A small-molecule ligand and the protein it binds are described below.
Small molecule (SMILES): CC(N=[N+]=N)C(=O)NC[C@H]1O[C@@H](n2ccc(=O)[nH]c2=O)[C@H](O)[C@@H]1O

Binding-site contacts:
Ligand atom N2 contacts residue ILE123 of chain 1.A at 2.7 Å (h-bond).
Ligand atom O5 contacts residue ASP213 of chain 1.A at 2.9 Å (salt-bridge).
Ligand atom N1 contacts residue TRP181 of chain 1.A at 3.8 Å.
Ligand atom C10 contacts residue MN1 of chain 1.D at 2.9 Å.
Ligand atom O2 contacts residue LYS124 of chain 1.A at 3.7 Å.
Ligand atom NAX contacts residue TRP181 of chain 1.A at 3.0 Å.
Ligand atom O4 contacts residue PHE121 of chain 1.A at 2.6 Å (h-bond).
Ligand atom C8 contacts residue ASP211 of chain 1.A at 3.8 Å.
Ligand atom O6 contacts residue MN1 of chain 1.D at 2.0 Å.
Ligand atom N5 contacts residue TRP181 of chain 1.A at 3.2 Å.
Ligand atom N2 contacts residue TYR126 of chain 1.A at 3.2 Å.
Ligand atom O1 contacts residue TYR126 of chain 1.A at 3.5 Å.
Ligand atom O2 contacts residue TYR126 of chain 1.A at 3.5 Å.
Ligand atom O5 contacts residue ASP211 of chain 1.A at 3.2 Å.
Ligand atom C4 contacts residue VAL184 of chain 1.A at 3.7 Å (hydrophobic).
Ligand atom C9 contacts residue ASP211 of chain 1.A at 3.5 Å.
Ligand atom NAX contacts residue SER185 of chain 1.A at 3.8 Å.
Ligand atom O1 contacts residue PHE121 of chain 1.A at 3.3 Å (h-bond).
Ligand atom C1 contacts residue ILE123 of chain 1.A at 3.6 Å (hydrophobic).
Ligand atom O2 contacts residue ILE123 of chain 1.A at 3.6 Å (h-bond).
Ligand atom C12 contacts residue MN1 of chain 1.D at 2.9 Å.
Ligand atom C1 contacts residue TYR126 of chain 1.A at 3.6 Å (hydrophobic).
Ligand atom N3 contacts residue VAL184 of chain 1.A at 3.6 Å.
Ligand atom C3 contacts residue TYR126 of chain 1.A at 3.7 Å (hydrophobic).
Ligand atom C12 contacts residue TYR126 of chain 1.A at 2.8 Å (hydrophobic).
Ligand atom C11 contacts residue TYR126 of chain 1.A at 3.2 Å (hydrophobic).
Ligand atom C1 contacts residue VAL184 of chain 1.A at 3.7 Å (hydrophobic).
Ligand atom O5 contacts residue VAL212 of chain 1.A at 3.2 Å (h-bond).
Ligand atom O1 contacts residue ALA122 of chain 1.A at 3.7 Å.
Ligand atom C8 contacts residue ARG188 of chain 1.A at 3.5 Å.
Ligand atom C6 contacts residue PHE121 of chain 1.A at 3.3 Å (hydrophobic).
Ligand atom C2 contacts residue TYR126 of chain 1.A at 3.3 Å (hydrophobic).
Ligand atom C11 contacts residue MN1 of chain 1.D at 3.3 Å.
Ligand atom C2 contacts residue ILE123 of chain 1.A at 3.6 Å (hydrophobic).
Ligand atom O6 contacts residue ASP213 of chain 1.A at 3.4 Å (salt-bridge).
Ligand atom C6 contacts residue VAL212 of chain 1.A at 3.7 Å (hydrophobic).
Ligand atom O6 contacts residue ASP211 of chain 1.A at 3.5 Å (salt-bridge).
Ligand atom O1 contacts residue ILE123 of chain 1.A at 2.8 Å (h-bond).
Ligand atom N1 contacts residue TYR126 of chain 1.A at 3.4 Å (h-bond).
Ligand atom O4 contacts residue VAL212 of chain 1.A at 3.5 Å.

Sequence of chain 1.A:
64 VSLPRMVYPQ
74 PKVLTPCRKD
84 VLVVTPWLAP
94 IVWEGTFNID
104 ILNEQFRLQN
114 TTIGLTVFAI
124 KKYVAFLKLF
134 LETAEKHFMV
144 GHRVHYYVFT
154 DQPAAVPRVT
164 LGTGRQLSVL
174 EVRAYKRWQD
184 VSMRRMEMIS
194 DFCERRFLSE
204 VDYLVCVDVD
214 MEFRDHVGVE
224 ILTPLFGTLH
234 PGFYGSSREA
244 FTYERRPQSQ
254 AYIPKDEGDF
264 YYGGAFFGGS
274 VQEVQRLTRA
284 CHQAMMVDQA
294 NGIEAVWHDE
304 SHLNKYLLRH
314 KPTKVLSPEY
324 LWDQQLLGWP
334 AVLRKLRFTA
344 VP